The small molecule below binds the protein below.
Small molecule (SMILES): Cc1onc(C(=O)O)c1CC(N)C(=O)O

Sequence of chain 2.B:
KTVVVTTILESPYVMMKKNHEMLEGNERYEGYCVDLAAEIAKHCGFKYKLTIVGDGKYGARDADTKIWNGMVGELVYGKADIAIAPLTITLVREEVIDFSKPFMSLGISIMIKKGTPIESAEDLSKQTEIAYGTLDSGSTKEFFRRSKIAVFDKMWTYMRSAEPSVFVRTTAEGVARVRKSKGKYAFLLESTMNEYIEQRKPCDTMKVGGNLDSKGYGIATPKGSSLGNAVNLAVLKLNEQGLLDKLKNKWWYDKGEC

Binding-site contacts:
Ligand atom C7 contacts residue SER142 of chain 2.B at 3.4 Å.
Ligand atom O4 contacts residue TYR61 of chain 2.B at 3.6 Å.
Ligand atom O5 contacts residue ARG96 of chain 2.B at 2.8 Å (salt-bridge).
Ligand atom N1 contacts residue LEU192 of chain 2.B at 3.9 Å.
Ligand atom O5 contacts residue GLY141 of chain 2.B at 3.1 Å.
Ligand atom O5 contacts residue SER142 of chain 2.B at 2.8 Å (h-bond).
Ligand atom N2 contacts residue THR91 of chain 2.B at 2.7 Å (h-bond).
Ligand atom O5 contacts residue TYR61 of chain 2.B at 3.4 Å.
Ligand atom N2 contacts residue TYR220 of chain 2.B at 3.5 Å.
Ligand atom N2 contacts residue PRO89 of chain 2.B at 2.8 Å (h-bond).
Ligand atom C6 contacts residue THR91 of chain 2.B at 3.4 Å.
Ligand atom C2 contacts residue GLU193 of chain 2.B at 3.5 Å.
Ligand atom O1 contacts residue GLU193 of chain 2.B at 3.6 Å (salt-bridge).
Ligand atom O1 contacts residue THR143 of chain 2.B at 2.6 Å (h-bond).
Ligand atom C6 contacts residue GLU193 of chain 2.B at 3.5 Å.
Ligand atom C1 contacts residue THR143 of chain 2.B at 3.1 Å.
Ligand atom C7 contacts residue ARG96 of chain 2.B at 3.4 Å.
Ligand atom O3 contacts residue GLU193 of chain 2.B at 3.5 Å (salt-bridge).
Ligand atom O4 contacts residue ARG96 of chain 2.B at 2.8 Å (salt-bridge).
Ligand atom C8 contacts residue PRO89 of chain 2.B at 3.8 Å (hydrophobic).
Ligand atom O4 contacts residue THR91 of chain 2.B at 2.8 Å (h-bond).
Ligand atom C3 contacts residue GLU193 of chain 2.B at 3.3 Å.
Ligand atom C8 contacts residue TYR220 of chain 2.B at 4.0 Å (hydrophobic).
Ligand atom O4 contacts residue PRO89 of chain 2.B at 3.7 Å.
Ligand atom C7 contacts residue TYR61 of chain 2.B at 3.7 Å (hydrophobic).
Ligand atom C1 contacts residue GLU193 of chain 2.B at 3.8 Å.
Ligand atom N1 contacts residue GLU193 of chain 2.B at 3.3 Å (salt-bridge).
Ligand atom O3 contacts residue MET196 of chain 2.B at 3.3 Å.
Ligand atom O2 contacts residue SER142 of chain 2.B at 3.8 Å.
Ligand atom C6 contacts residue SER142 of chain 2.B at 3.3 Å.
Ligand atom N2 contacts residue GLU193 of chain 2.B at 2.6 Å (salt-bridge).
Ligand atom C8 contacts residue TYR61 of chain 2.B at 3.1 Å (hydrophobic).
Ligand atom C4 contacts residue GLU193 of chain 2.B at 3.3 Å.
Ligand atom O4 contacts residue LEU90 of chain 2.B at 3.5 Å.
Ligand atom C5 contacts residue GLU193 of chain 2.B at 3.9 Å.
Ligand atom C7 contacts residue THR91 of chain 2.B at 3.7 Å.
Ligand atom O2 contacts residue THR143 of chain 2.B at 3.2 Å (h-bond).
Ligand atom C5 contacts residue TYR61 of chain 2.B at 3.7 Å (hydrophobic).
Ligand atom O1 contacts residue LEU192 of chain 2.B at 3.4 Å.
Ligand atom C8 contacts residue GLU193 of chain 2.B at 3.8 Å.